Binding-site contacts:
Ligand atom C6 contacts residue ARG92 of chain 3.B at 3.7 Å.
Ligand atom O2 contacts residue MSE139 of chain 3.B at 3.7 Å.
Ligand atom OP1 contacts residue THR86 of chain 3.B at 2.9 Å (h-bond).
Ligand atom N3 contacts residue GLU57 of chain 3.B at 3.7 Å.
Ligand atom C5 contacts residue ARG34 of chain 3.B at 3.7 Å.
Ligand atom C7 contacts residue VAL131 of chain 3.B at 3.5 Å (hydrophobic).
Ligand atom C6 contacts residue ASN89 of chain 3.B at 3.8 Å.
Ligand atom OP2 contacts residue ARG34 of chain 3.B at 3.6 Å.
Ligand atom O3' contacts residue THR86 of chain 3.B at 3.1 Å.
Ligand atom O4' contacts residue TYR52 of chain 3.B at 3.6 Å.
Ligand atom O4' contacts residue MSE139 of chain 3.B at 3.6 Å.
Ligand atom C5 contacts residue ASN89 of chain 3.B at 3.3 Å.
Ligand atom C6 contacts residue VAL131 of chain 3.B at 3.4 Å (hydrophobic).
Ligand atom N1 contacts residue GLU57 of chain 3.B at 3.5 Å.
Ligand atom C5' contacts residue ASP35 of chain 3.B at 3.1 Å.
Ligand atom N2 contacts residue TYR52 of chain 3.B at 3.1 Å (h-bond).
Ligand atom C6 contacts residue THR61 of chain 3.B at 3.4 Å.
Ligand atom N9 contacts residue GLU57 of chain 3.B at 3.8 Å.
Ligand atom C1' contacts residue MSE139 of chain 3.B at 3.5 Å.
Ligand atom C3' contacts residue ARG38 of chain 3.B at 3.4 Å.
Ligand atom C5 contacts residue VAL131 of chain 3.B at 3.3 Å (hydrophobic).
Ligand atom N3 contacts residue TYR52 of chain 3.B at 3.1 Å (h-bond).
Ligand atom N4 contacts residue ARG92 of chain 3.B at 3.7 Å.
Ligand atom C2 contacts residue GLU57 of chain 3.B at 3.5 Å.
Ligand atom C8 contacts residue ARG34 of chain 3.B at 2.8 Å.
Ligand atom OP1 contacts residue ASP85 of chain 3.B at 3.1 Å.
Ligand atom O5' contacts residue ASP35 of chain 3.B at 2.4 Å (salt-bridge).
Ligand atom O3' contacts residue MSE139 of chain 3.B at 3.8 Å.
Ligand atom C2' contacts residue ARG38 of chain 3.B at 3.2 Å.
Ligand atom O6 contacts residue ARG92 of chain 3.B at 3.0 Å (salt-bridge).
Ligand atom N7 contacts residue ARG92 of chain 3.B at 3.6 Å.
Ligand atom P contacts residue THR86 of chain 3.B at 3.6 Å.
Ligand atom C2 contacts residue TYR52 of chain 3.B at 3.5 Å (hydrophobic).
Ligand atom N9 contacts residue ARG34 of chain 3.B at 3.6 Å.
Ligand atom C5' contacts residue ARG38 of chain 3.B at 3.8 Å.
Ligand atom N7 contacts residue ARG34 of chain 3.B at 2.9 Å (salt-bridge).
Ligand atom O6 contacts residue THR61 of chain 3.B at 2.5 Å (h-bond).
Ligand atom O5' contacts residue THR86 of chain 3.B at 3.7 Å.
Ligand atom OP2 contacts residue ARG38 of chain 3.B at 2.6 Å (salt-bridge).
Ligand atom C6 contacts residue GLU57 of chain 3.B at 3.7 Å.

Sequence of chain 3.B:
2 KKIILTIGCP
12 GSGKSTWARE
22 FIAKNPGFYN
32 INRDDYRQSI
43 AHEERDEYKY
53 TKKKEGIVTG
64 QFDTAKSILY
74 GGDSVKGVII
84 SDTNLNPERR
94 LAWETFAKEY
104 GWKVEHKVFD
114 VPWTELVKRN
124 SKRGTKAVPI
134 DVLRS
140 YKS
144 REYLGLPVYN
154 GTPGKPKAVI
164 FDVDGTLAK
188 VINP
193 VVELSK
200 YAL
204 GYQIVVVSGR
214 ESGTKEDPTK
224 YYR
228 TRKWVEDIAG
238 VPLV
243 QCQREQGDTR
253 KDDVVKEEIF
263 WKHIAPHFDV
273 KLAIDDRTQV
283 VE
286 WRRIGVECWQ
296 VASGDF

This protein binds this small molecule.
Small molecule (SMILES): Cc1cn([C@H]2C[C@H](O[P](=O)(O)OC[C@H]3O[C@@H](n4cnc5c(=O)nc(N)[nH]c54)C[C@@H]3O[P](=O)(O)OC[C@H]3O[C@@H](n4ccc(N)nc4=O)C[C@@H]3O)[C@@H](CO)O2)c(=O)[nH]c1=O